Binding-site contacts:
Ligand atom C6 contacts residue NAG1 of chain 1.TA at 3.9 Å.
Ligand atom C8 contacts residue ASN344 of chain 1.E at 3.9 Å.
Ligand atom O7 contacts residue ASN344 of chain 1.E at 4.0 Å.
Ligand atom C5 contacts residue GLU179 of chain 1.E at 3.8 Å.
Ligand atom C4 contacts residue VAL412 of chain 1.E at 4.2 Å (hydrophobic).
Ligand atom O7 contacts residue PRO180 of chain 1.E at 4.4 Å.
Ligand atom N2 contacts residue ASN230 of chain 1.E at 3.0 Å (h-bond).
Ligand atom O6 contacts residue SER177 of chain 1.E at 4.3 Å.
Ligand atom C8 contacts residue PHE343 of chain 1.E at 4.5 Å (hydrophobic).
Ligand atom O4 contacts residue VAL412 of chain 1.E at 4.2 Å.
Ligand atom O5 contacts residue ASN230 of chain 1.E at 2.4 Å (h-bond).
Ligand atom C7 contacts residue SER413 of chain 1.E at 3.8 Å.
Ligand atom C6 contacts residue SER177 of chain 1.E at 4.3 Å.
Ligand atom O7 contacts residue ASN230 of chain 1.E at 4.2 Å.
Ligand atom O6 contacts residue GLY346 of chain 1.E at 3.5 Å.
Ligand atom C3 contacts residue VAL412 of chain 1.E at 4.0 Å (hydrophobic).
Ligand atom C5 contacts residue ASN230 of chain 1.E at 3.8 Å.
Ligand atom N2 contacts residue SER413 of chain 1.E at 2.9 Å (h-bond).
Ligand atom C2 contacts residue ASN230 of chain 1.E at 2.5 Å.
Ligand atom O5 contacts residue GLU179 of chain 1.E at 4.1 Å.
Ligand atom C1 contacts residue ASN230 of chain 1.E at 1.5 Å.
Ligand atom C5 contacts residue NAG1 of chain 1.TA at 3.8 Å.
Ligand atom C7 contacts residue ASN344 of chain 1.E at 4.2 Å.
Ligand atom C2 contacts residue SER413 of chain 1.E at 3.8 Å.
Ligand atom O5 contacts residue NAG1 of chain 1.TA at 3.2 Å.
Ligand atom C6 contacts residue GLU179 of chain 1.E at 4.2 Å.
Ligand atom C1 contacts residue SER413 of chain 1.E at 4.0 Å.
Ligand atom C1 contacts residue VAL412 of chain 1.E at 4.2 Å (hydrophobic).
Ligand atom O5 contacts residue VAL412 of chain 1.E at 4.4 Å.
Ligand atom C1 contacts residue NAG1 of chain 1.TA at 3.7 Å.
Ligand atom C3 contacts residue SER413 of chain 1.E at 3.9 Å.
Ligand atom C8 contacts residue SER413 of chain 1.E at 3.8 Å.
Ligand atom O3 contacts residue CYS411 of chain 1.E at 4.1 Å.
Ligand atom C8 contacts residue LEU229 of chain 1.E at 3.7 Å (hydrophobic).
Ligand atom C4 contacts residue ASN230 of chain 1.E at 4.3 Å.
Ligand atom C8 contacts residue VAL222 of chain 1.E at 4.3 Å (hydrophobic).
Ligand atom C3 contacts residue ASN230 of chain 1.E at 3.9 Å.
Ligand atom C7 contacts residue ASN230 of chain 1.E at 3.8 Å.
Ligand atom C1 contacts residue GLU179 of chain 1.E at 4.2 Å.
Ligand atom C5 contacts residue VAL412 of chain 1.E at 3.7 Å (hydrophobic).

The small molecule below binds the protein below.
Small molecule (SMILES): CC(=O)N[C@H]1[C@H](O[C@H]2[C@H](O)[C@@H](NC(C)=O)CO[C@@H]2CO)O[C@H](CO)[C@@H](O[C@@H]2O[C@H](CO[C@H]3O[C@H](CO)[C@@H](O)[C@H](O)[C@@H]3O)[C@@H](O)[C@H](O[C@H]3O[C@H](CO)[C@@H](O)[C@H](O)[C@@H]3O)[C@@H]2O)[C@@H]1O

Sequence of chain 1.E:
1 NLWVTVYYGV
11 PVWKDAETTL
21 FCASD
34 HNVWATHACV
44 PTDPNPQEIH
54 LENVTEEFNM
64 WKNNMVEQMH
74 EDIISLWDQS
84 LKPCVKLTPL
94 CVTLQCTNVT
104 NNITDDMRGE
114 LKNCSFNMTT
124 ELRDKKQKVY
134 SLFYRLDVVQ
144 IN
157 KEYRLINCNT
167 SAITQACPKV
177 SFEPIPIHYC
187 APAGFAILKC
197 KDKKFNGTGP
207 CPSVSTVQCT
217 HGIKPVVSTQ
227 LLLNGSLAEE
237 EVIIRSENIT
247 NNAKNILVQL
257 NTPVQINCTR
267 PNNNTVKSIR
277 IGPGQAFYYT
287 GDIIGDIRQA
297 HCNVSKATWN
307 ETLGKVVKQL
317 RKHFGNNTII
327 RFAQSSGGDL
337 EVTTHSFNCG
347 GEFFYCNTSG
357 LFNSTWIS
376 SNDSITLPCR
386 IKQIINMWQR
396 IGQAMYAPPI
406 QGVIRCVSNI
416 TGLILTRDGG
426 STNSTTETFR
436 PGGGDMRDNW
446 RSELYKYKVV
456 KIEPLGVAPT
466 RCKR